Sequence of chain 1.B:
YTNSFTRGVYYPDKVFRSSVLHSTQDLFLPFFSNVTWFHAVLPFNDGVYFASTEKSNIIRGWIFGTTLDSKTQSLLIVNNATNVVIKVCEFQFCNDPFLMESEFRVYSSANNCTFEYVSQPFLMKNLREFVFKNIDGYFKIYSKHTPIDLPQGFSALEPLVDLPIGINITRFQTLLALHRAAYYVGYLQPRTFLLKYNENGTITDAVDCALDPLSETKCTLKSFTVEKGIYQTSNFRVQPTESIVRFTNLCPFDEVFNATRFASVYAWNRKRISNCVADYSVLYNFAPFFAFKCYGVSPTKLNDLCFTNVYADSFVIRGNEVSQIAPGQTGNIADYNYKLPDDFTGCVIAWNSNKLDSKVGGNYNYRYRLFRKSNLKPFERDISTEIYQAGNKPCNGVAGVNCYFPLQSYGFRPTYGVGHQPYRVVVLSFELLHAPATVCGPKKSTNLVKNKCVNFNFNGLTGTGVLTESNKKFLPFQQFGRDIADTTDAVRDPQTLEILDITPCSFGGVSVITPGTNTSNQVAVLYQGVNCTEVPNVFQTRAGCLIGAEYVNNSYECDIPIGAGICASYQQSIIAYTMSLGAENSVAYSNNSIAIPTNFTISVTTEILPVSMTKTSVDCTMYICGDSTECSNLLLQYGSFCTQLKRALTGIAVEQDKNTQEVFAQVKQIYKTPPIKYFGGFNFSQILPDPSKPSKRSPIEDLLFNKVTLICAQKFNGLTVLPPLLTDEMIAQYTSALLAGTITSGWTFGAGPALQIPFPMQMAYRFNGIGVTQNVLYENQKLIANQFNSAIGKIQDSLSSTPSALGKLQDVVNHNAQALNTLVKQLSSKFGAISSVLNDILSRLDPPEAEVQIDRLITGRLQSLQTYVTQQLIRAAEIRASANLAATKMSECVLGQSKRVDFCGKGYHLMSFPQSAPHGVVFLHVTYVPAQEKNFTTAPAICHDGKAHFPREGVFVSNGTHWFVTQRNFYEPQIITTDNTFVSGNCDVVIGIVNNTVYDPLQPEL

Binding-site contacts:
Ligand atom C2 contacts residue ASN598 of chain 1.B at 2.5 Å.
Ligand atom N2 contacts residue ASN598 of chain 1.B at 2.9 Å (h-bond).
Ligand atom N2 contacts residue THR600 of chain 1.B at 4.1 Å.
Ligand atom C7 contacts residue ASN598 of chain 1.B at 3.5 Å.
Ligand atom C5 contacts residue ASN598 of chain 1.B at 3.7 Å.
Ligand atom C1 contacts residue ASN598 of chain 1.B at 1.4 Å.
Ligand atom O5 contacts residue ASN598 of chain 1.B at 2.4 Å (h-bond).
Ligand atom C4 contacts residue ASN598 of chain 1.B at 4.2 Å.
Ligand atom O7 contacts residue ASN598 of chain 1.B at 3.7 Å.
Ligand atom C3 contacts residue ASN598 of chain 1.B at 3.8 Å.

This protein binds this small molecule.
Small molecule (SMILES): CC(=O)N[C@@H]1[C@@H](O)[C@H](O)[C@@H](CO)O[C@H]1O